Binding-site contacts:
Ligand atom C15 contacts residue LEU95 of chain 1.A at 3.7 Å (hydrophobic).
Ligand atom C10 contacts residue PHE178 of chain 1.A at 3.8 Å (hydrophobic).
Ligand atom N3 contacts residue PHE178 of chain 1.A at 3.7 Å.
Ligand atom C1 contacts residue TYR377 of chain 1.A at 3.8 Å (hydrophobic).
Ligand atom C13 contacts residue MET187 of chain 1.A at 3.7 Å (hydrophobic).
Ligand atom N3 contacts residue ILE380 of chain 1.A at 3.5 Å.
Ligand atom O1 contacts residue LEU355 of chain 1.A at 3.4 Å.
Ligand atom N7 contacts residue ASN359 of chain 1.A at 2.8 Å (h-bond).
Ligand atom C11 contacts residue ASN359 of chain 1.A at 3.7 Å.
Ligand atom N4 contacts residue PHE178 of chain 1.A at 3.8 Å.
Ligand atom N1 contacts residue TYR377 of chain 1.A at 3.6 Å.
Ligand atom C15 contacts residue TRP352 of chain 1.A at 3.5 Å (hydrophobic).
Ligand atom N5 contacts residue ASN359 of chain 1.A at 3.3 Å (h-bond).
Ligand atom C14 contacts residue LEU95 of chain 1.A at 3.8 Å (hydrophobic).
Ligand atom N1 contacts residue TYR19 of chain 1.A at 3.2 Å (h-bond).
Ligand atom N5 contacts residue PHE178 of chain 1.A at 3.7 Å.
Ligand atom C5 contacts residue ILE76 of chain 1.A at 3.7 Å (hydrophobic).
Ligand atom C12 contacts residue PHE178 of chain 1.A at 3.5 Å (hydrophobic).
Ligand atom C16 contacts residue MET187 of chain 1.A at 3.7 Å (hydrophobic).
Ligand atom N4 contacts residue ILE380 of chain 1.A at 3.6 Å.
Ligand atom N2 contacts residue ILE380 of chain 1.A at 3.6 Å.
Ligand atom C6 contacts residue ALA73 of chain 1.A at 3.5 Å (hydrophobic).
Ligand atom C7 contacts residue ILE380 of chain 1.A at 3.7 Å (hydrophobic).
Ligand atom C6 contacts residue TYR19 of chain 1.A at 3.5 Å (hydrophobic).
Ligand atom C7 contacts residue TYR19 of chain 1.A at 3.8 Å (hydrophobic).
Ligand atom O1 contacts residue MET187 of chain 1.A at 3.4 Å.
Ligand atom C2 contacts residue ILE380 of chain 1.A at 3.6 Å (hydrophobic).
Ligand atom C9 contacts residue PHE178 of chain 1.A at 3.7 Å (hydrophobic).
Ligand atom N2 contacts residue PHE178 of chain 1.A at 3.4 Å.
Ligand atom C5 contacts residue ILE380 of chain 1.A at 3.8 Å (hydrophobic).
Ligand atom N7 contacts residue GLU179 of chain 1.A at 3.1 Å (salt-bridge).
Ligand atom C14 contacts residue LEU355 of chain 1.A at 3.5 Å (hydrophobic).
Ligand atom C8 contacts residue PHE178 of chain 1.A at 3.4 Å (hydrophobic).
Ligand atom O1 contacts residue ASN359 of chain 1.A at 3.1 Å (h-bond).
Ligand atom C11 contacts residue PHE178 of chain 1.A at 3.6 Å (hydrophobic).
Ligand atom C16 contacts residue HIS356 of chain 1.A at 3.4 Å.
Ligand atom C4 contacts residue ILE380 of chain 1.A at 3.7 Å (hydrophobic).
Ligand atom C13 contacts residue LEU355 of chain 1.A at 3.4 Å (hydrophobic).
Ligand atom N6 contacts residue PHE178 of chain 1.A at 3.3 Å.
Ligand atom C10 contacts residue LEU355 of chain 1.A at 3.8 Å (hydrophobic).

Sequence of chain 1.A:
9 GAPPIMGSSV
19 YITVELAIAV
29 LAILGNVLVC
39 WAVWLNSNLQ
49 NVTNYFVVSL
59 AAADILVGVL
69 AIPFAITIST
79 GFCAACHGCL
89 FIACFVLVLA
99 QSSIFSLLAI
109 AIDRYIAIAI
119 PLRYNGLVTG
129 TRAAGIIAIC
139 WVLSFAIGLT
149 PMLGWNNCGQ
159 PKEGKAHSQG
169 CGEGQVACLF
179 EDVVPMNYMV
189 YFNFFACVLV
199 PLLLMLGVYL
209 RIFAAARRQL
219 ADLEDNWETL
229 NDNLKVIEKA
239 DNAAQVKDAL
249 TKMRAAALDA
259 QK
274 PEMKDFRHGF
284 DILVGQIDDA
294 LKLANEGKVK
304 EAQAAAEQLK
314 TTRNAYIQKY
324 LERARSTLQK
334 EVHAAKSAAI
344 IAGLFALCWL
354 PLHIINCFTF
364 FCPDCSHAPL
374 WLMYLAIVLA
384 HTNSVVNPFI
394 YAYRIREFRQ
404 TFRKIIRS

A protein and the small-molecule ligand that binds it are described below.
Small molecule (SMILES): Cc1cc(Cn2nnc3c(-c4ccco4)nc(N)nc32)ccc1N